Binding-site contacts:
Ligand atom O1 contacts residue SER233 of chain 1.A at 3.0 Å (h-bond).
Ligand atom C3 contacts residue LEU231 of chain 1.A at 4.4 Å (hydrophobic).
Ligand atom C8 contacts residue MET269 of chain 1.A at 3.8 Å (hydrophobic).
Ligand atom C3 contacts residue ILE248 of chain 1.A at 3.5 Å (hydrophobic).
Ligand atom C8 contacts residue PHE285 of chain 1.A at 3.7 Å (hydrophobic).
Ligand atom C12 contacts residue ILE248 of chain 1.A at 3.5 Å (hydrophobic).
Ligand atom C4 contacts residue ILE248 of chain 1.A at 4.2 Å (hydrophobic).
Ligand atom C2 contacts residue LEU231 of chain 1.A at 3.9 Å (hydrophobic).
Ligand atom C11 contacts residue PHE285 of chain 1.A at 3.8 Å (hydrophobic).
Ligand atom C5 contacts residue PHE285 of chain 1.A at 4.0 Å (hydrophobic).
Ligand atom C5 contacts residue LEU231 of chain 1.A at 4.3 Å (hydrophobic).
Ligand atom C11 contacts residue ILE248 of chain 1.A at 4.1 Å (hydrophobic).
Ligand atom C9 contacts residue PHE252 of chain 1.A at 3.9 Å (hydrophobic).
Ligand atom C9 contacts residue TYR249 of chain 1.A at 4.0 Å (hydrophobic).
Ligand atom C2 contacts residue ILE248 of chain 1.A at 3.7 Å (hydrophobic).
Ligand atom C3 contacts residue SER233 of chain 1.A at 4.3 Å.
Ligand atom C2 contacts residue TYR80 of chain 1.A at 4.0 Å (hydrophobic).
Ligand atom C12 contacts residue PHE285 of chain 1.A at 3.8 Å (hydrophobic).
Ligand atom O1 contacts residue LEU231 of chain 1.A at 4.0 Å.
Ligand atom C4 contacts residue PHE285 of chain 1.A at 4.2 Å (hydrophobic).
Ligand atom O7 contacts residue PHE252 of chain 1.A at 3.5 Å.
Ligand atom C2 contacts residue VAL234 of chain 1.A at 3.6 Å (hydrophobic).
Ligand atom C6 contacts residue PHE285 of chain 1.A at 3.9 Å (hydrophobic).
Ligand atom C9 contacts residue MET269 of chain 1.A at 4.1 Å (hydrophobic).
Ligand atom C2 contacts residue SER233 of chain 1.A at 3.0 Å.
Ligand atom O7 contacts residue PHE285 of chain 1.A at 4.0 Å.
Ligand atom C3 contacts residue PHE285 of chain 1.A at 4.0 Å (hydrophobic).
Ligand atom C6 contacts residue ILE248 of chain 1.A at 4.3 Å (hydrophobic).
Ligand atom O1 contacts residue ILE248 of chain 1.A at 3.9 Å.
Ligand atom C11 contacts residue GLN282 of chain 1.A at 4.3 Å.
Ligand atom O10 contacts residue PHE285 of chain 1.A at 3.9 Å.
Ligand atom O1 contacts residue ASP230 of chain 1.A at 4.0 Å.
Ligand atom O1 contacts residue TYR80 of chain 1.A at 2.7 Å (h-bond).
Ligand atom C9 contacts residue GLN282 of chain 1.A at 3.3 Å.
Ligand atom C4 contacts residue TYR80 of chain 1.A at 4.3 Å (hydrophobic).
Ligand atom C8 contacts residue PHE252 of chain 1.A at 3.9 Å (hydrophobic).
Ligand atom C4 contacts residue LEU231 of chain 1.A at 3.7 Å (hydrophobic).
Ligand atom O10 contacts residue GLN282 of chain 1.A at 3.1 Å (h-bond).
Ligand atom C9 contacts residue PHE285 of chain 1.A at 4.2 Å (hydrophobic).
Ligand atom C6 contacts residue PHE252 of chain 1.A at 4.4 Å (hydrophobic).

A protein and the small-molecule ligand that binds it are described below.
Small molecule (SMILES): OCc1ccc2c(c1)OCCO2

Sequence of chain 1.A:
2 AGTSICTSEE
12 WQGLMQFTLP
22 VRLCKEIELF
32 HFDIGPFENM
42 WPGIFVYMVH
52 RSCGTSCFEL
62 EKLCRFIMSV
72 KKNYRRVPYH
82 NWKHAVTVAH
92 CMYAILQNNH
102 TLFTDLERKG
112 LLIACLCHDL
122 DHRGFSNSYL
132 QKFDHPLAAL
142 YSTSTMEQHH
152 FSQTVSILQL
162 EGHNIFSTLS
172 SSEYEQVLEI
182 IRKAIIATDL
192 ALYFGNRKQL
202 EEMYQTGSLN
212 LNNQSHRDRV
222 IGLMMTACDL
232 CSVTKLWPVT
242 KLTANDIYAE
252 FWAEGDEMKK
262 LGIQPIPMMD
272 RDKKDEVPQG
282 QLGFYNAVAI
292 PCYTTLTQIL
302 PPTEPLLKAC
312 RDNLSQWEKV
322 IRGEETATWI